A protein and the small-molecule ligand that binds it are described below.
Small molecule (SMILES): CC(=O)N[C@H]1[C@H](O[C@H]2[C@H](O)[C@@H](NC(C)=O)CO[C@@H]2CO[C@@H]2O[C@@H](C)[C@@H](O)[C@@H](O)[C@@H]2O)O[C@H](CO)[C@@H](O)[C@@H]1O

Binding-site contacts:
Ligand atom O5 contacts residue ASN157 of chain 21.E at 4.0 Å.
Ligand atom C1 contacts residue ASN154 of chain 21.E at 1.4 Å.
Ligand atom C4 contacts residue MET151 of chain 21.E at 3.9 Å (hydrophobic).
Ligand atom O5 contacts residue MET151 of chain 21.E at 3.9 Å.
Ligand atom C2 contacts residue ASN154 of chain 21.E at 2.4 Å.
Ligand atom O7 contacts residue ASN154 of chain 21.E at 4.2 Å.
Ligand atom C6 contacts residue THR156 of chain 21.E at 3.6 Å.
Ligand atom C1 contacts residue GLY150 of chain 21.E at 4.0 Å.
Ligand atom O7 contacts residue GLY150 of chain 21.E at 2.9 Å (h-bond).
Ligand atom O5 contacts residue THR156 of chain 21.E at 3.8 Å.
Ligand atom C2 contacts residue MET151 of chain 21.E at 4.2 Å (hydrophobic).
Ligand atom C4 contacts residue ASP161 of chain 21.E at 4.0 Å.
Ligand atom C5 contacts residue MET151 of chain 21.E at 3.9 Å (hydrophobic).
Ligand atom C4 contacts residue ASN154 of chain 21.E at 4.2 Å.
Ligand atom C3 contacts residue MET151 of chain 21.E at 4.0 Å (hydrophobic).
Ligand atom C6 contacts residue THR156 of chain 21.E at 3.9 Å.
Ligand atom C1 contacts residue THR156 of chain 21.E at 4.0 Å.
Ligand atom N2 contacts residue ASN154 of chain 21.E at 2.9 Å (h-bond).
Ligand atom O7 contacts residue HIS148 of chain 21.E at 3.6 Å (h-bond).
Ligand atom O6 contacts residue HIS148 of chain 21.E at 3.8 Å.
Ligand atom O6 contacts residue MET151 of chain 21.E at 4.3 Å.
Ligand atom N2 contacts residue GLY150 of chain 21.E at 3.4 Å (h-bond).
Ligand atom C6 contacts residue ASP161 of chain 21.E at 3.6 Å.
Ligand atom C6 contacts residue ASN157 of chain 21.E at 3.3 Å.
Ligand atom C5 contacts residue THR156 of chain 21.E at 3.9 Å.
Ligand atom C2 contacts residue GLY150 of chain 21.E at 3.7 Å.
Ligand atom O5 contacts residue THR156 of chain 21.E at 3.8 Å.
Ligand atom O6 contacts residue THR156 of chain 21.E at 4.4 Å.
Ligand atom C7 contacts residue GLY150 of chain 21.E at 3.0 Å.
Ligand atom O5 contacts residue ASN154 of chain 21.E at 2.3 Å (h-bond).
Ligand atom C3 contacts residue ASN154 of chain 21.E at 3.8 Å.
Ligand atom C5 contacts residue ASP161 of chain 21.E at 4.5 Å.
Ligand atom C7 contacts residue ASN154 of chain 21.E at 3.7 Å.
Ligand atom C1 contacts residue MET151 of chain 21.E at 4.2 Å (hydrophobic).
Ligand atom C8 contacts residue ASN157 of chain 21.E at 3.6 Å.
Ligand atom C8 contacts residue GLY150 of chain 21.E at 3.7 Å.
Ligand atom O4 contacts residue ASP161 of chain 21.E at 4.0 Å.
Ligand atom C5 contacts residue THR156 of chain 21.E at 3.8 Å.
Ligand atom C5 contacts residue ASN154 of chain 21.E at 3.6 Å.

Sequence of chain 21.E:
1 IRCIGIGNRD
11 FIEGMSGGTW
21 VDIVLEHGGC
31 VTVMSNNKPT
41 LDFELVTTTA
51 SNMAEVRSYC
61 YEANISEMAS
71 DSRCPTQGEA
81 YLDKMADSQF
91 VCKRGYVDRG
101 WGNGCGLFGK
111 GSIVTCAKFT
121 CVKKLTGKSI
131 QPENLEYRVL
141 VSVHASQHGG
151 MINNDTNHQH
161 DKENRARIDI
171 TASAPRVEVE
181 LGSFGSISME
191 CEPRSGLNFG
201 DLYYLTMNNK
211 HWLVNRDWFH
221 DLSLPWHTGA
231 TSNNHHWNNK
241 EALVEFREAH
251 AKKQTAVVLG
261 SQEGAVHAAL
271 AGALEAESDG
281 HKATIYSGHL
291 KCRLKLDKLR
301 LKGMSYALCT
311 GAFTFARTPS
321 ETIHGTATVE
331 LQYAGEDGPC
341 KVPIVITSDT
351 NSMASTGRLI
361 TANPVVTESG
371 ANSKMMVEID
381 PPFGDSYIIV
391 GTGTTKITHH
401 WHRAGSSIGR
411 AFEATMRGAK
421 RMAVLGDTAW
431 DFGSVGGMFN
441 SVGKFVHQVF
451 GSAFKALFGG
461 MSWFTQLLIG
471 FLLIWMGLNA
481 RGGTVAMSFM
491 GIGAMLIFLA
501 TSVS